Sequence of chain 1.A:
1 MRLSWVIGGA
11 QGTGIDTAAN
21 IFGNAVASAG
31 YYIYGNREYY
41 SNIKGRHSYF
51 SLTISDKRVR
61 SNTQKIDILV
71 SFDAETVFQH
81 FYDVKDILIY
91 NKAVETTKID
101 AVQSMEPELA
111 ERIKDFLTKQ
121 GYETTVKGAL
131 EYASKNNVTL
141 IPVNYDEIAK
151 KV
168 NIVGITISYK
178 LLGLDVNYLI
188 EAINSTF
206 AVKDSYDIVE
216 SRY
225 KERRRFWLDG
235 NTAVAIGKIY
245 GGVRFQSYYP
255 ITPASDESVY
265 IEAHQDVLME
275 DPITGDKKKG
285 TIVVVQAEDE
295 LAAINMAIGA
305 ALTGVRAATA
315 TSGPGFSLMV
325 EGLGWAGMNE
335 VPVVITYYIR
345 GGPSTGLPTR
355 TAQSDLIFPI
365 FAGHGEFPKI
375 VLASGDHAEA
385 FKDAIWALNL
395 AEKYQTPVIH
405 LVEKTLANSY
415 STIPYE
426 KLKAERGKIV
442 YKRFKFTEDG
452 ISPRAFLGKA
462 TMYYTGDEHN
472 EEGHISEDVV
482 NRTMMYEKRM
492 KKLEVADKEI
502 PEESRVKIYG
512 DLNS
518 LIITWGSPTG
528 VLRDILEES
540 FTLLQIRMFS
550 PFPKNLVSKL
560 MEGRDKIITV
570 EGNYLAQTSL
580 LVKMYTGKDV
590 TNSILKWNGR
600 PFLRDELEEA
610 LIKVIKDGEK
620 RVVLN

Sequence of chain 1.B:
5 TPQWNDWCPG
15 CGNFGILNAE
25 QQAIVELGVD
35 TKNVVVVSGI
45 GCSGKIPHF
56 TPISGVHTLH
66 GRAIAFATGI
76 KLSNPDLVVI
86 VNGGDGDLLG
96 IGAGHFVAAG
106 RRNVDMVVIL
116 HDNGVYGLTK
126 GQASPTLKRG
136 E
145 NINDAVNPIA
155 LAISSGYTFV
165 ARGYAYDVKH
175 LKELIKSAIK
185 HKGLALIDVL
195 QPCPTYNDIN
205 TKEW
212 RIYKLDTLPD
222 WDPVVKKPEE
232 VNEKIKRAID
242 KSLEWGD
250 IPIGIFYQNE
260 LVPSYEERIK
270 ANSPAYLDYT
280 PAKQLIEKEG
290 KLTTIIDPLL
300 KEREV

This small molecule binds to this protein.
Small molecule (SMILES): CC/C(O)=C1\SC(CCOP(=O)(O)OP(=O)(O)O)=C(C)N1Cc1cnc(C)nc1N

Binding-site contacts:
Ligand atom C30 contacts residue THR349 of chain 1.A at 3.5 Å.
Ligand atom CM4 contacts residue TYR253 of chain 1.A at 3.6 Å (hydrophobic).
Ligand atom O28 contacts residue ARG344 of chain 1.A at 3.0 Å (salt-bridge).
Ligand atom O1B contacts residue CYS46 of chain 1.B at 3.1 Å (h-bond).
Ligand atom N3' contacts residue HIS65 of chain 1.B at 3.6 Å.
Ligand atom CM4 contacts residue HIS65 of chain 1.B at 3.2 Å.
Ligand atom O1B contacts residue LEU123 of chain 1.B at 3.0 Å (h-bond).
Ligand atom CM2 contacts residue GLU294 of chain 1.A at 3.2 Å.
Ligand atom C7 contacts residue TYR121 of chain 1.B at 3.2 Å (hydrophobic).
Ligand atom S1 contacts residue ILE44 of chain 1.B at 3.5 Å.
Ligand atom N1' contacts residue GLU294 of chain 1.A at 2.7 Å (salt-bridge).
Ligand atom O2B contacts residue CYS46 of chain 1.B at 3.5 Å (h-bond).
Ligand atom CM2 contacts residue LEU322 of chain 1.A at 3.5 Å (hydrophobic).
Ligand atom O1A contacts residue MG1 of chain 1.G at 1.9 Å.
Ligand atom C6' contacts residue GLU294 of chain 1.A at 3.4 Å.
Ligand atom O3B contacts residue ASN118 of chain 1.B at 2.7 Å (h-bond).
Ligand atom CM4 contacts residue PRO254 of chain 1.A at 3.6 Å (hydrophobic).
Ligand atom O1A contacts residue GLY91 of chain 1.B at 3.2 Å (h-bond).
Ligand atom C6' contacts residue TYR253 of chain 1.A at 3.5 Å (hydrophobic).
Ligand atom O1A contacts residue ASP90 of chain 1.B at 2.9 Å (salt-bridge).
Ligand atom O2A contacts residue ASP92 of chain 1.B at 3.1 Å (salt-bridge).
Ligand atom PA contacts residue MG1 of chain 1.G at 3.1 Å.
Ligand atom O2A contacts residue HIS65 of chain 1.B at 3.4 Å.
Ligand atom PB contacts residue ASN118 of chain 1.B at 3.5 Å.
Ligand atom O3B contacts residue VAL120 of chain 1.B at 2.9 Å (h-bond).
Ligand atom O7 contacts residue TYR121 of chain 1.B at 3.5 Å.
Ligand atom C29 contacts residue LEU123 of chain 1.B at 3.5 Å (hydrophobic).
Ligand atom O1B contacts residue GLY122 of chain 1.B at 3.3 Å (h-bond).
Ligand atom PB contacts residue MG1 of chain 1.G at 3.2 Å.
Ligand atom O2B contacts residue SER47 of chain 1.B at 3.1 Å (h-bond).
Ligand atom CM2 contacts residue GLU325 of chain 1.C at 3.2 Å.
Ligand atom O3A contacts residue MG1 of chain 1.G at 3.4 Å.
Ligand atom O1A contacts residue VAL120 of chain 1.B at 3.1 Å (h-bond).
Ligand atom N1' contacts residue TYR253 of chain 1.A at 3.6 Å.
Ligand atom C30 contacts residue PRO352 of chain 1.A at 3.3 Å (hydrophobic).
Ligand atom N3' contacts residue PRO318 of chain 1.A at 3.6 Å.
Ligand atom C2 contacts residue ILE44 of chain 1.B at 3.5 Å (hydrophobic).
Ligand atom O3B contacts residue GLY122 of chain 1.B at 3.0 Å (h-bond).
Ligand atom O3B contacts residue MG1 of chain 1.G at 2.1 Å.
Ligand atom O2A contacts residue ILE44 of chain 1.B at 3.5 Å (h-bond).

Sequence of chain 1.C:
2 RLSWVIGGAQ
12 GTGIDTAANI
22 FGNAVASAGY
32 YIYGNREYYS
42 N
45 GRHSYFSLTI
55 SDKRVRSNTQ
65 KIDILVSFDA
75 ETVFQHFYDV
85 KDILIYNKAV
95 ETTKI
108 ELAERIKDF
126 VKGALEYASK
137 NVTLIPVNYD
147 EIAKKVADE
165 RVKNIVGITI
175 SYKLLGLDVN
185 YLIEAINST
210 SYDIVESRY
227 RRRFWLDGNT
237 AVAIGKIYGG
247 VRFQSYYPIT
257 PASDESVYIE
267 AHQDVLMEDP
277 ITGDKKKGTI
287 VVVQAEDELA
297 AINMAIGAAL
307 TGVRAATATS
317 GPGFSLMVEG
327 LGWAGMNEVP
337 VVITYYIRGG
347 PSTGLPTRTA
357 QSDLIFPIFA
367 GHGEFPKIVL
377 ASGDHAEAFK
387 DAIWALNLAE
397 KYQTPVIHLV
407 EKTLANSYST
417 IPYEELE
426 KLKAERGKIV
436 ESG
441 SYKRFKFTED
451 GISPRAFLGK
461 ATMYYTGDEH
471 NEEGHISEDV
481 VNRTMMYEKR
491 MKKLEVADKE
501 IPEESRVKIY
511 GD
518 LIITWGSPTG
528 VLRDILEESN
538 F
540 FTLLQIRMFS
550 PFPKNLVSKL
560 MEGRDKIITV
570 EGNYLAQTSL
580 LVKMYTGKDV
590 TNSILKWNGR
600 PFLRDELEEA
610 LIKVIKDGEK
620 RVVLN